Sequence of chain 25.E:
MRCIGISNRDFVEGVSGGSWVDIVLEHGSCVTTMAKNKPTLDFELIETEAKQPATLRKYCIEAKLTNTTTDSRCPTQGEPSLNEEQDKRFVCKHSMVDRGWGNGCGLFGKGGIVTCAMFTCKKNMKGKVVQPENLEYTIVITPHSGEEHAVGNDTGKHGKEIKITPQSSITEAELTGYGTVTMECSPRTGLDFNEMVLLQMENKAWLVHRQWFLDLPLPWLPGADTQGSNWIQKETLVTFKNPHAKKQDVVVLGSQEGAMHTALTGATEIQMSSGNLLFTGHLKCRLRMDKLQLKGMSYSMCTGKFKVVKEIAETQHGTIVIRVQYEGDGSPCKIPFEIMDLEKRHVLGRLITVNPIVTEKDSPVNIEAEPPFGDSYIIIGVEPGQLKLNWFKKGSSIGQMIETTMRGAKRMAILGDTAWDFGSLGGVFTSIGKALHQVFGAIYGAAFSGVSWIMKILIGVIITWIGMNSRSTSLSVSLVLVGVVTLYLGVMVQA

This protein binds this small molecule.
Small molecule (SMILES): CC(=O)N[C@@H]1[C@@H](O)[C@H](O)[C@@H](CO)O[C@H]1O

Binding-site contacts:
Ligand atom O7 contacts residue ARG89 of chain 25.E at 4.0 Å.
Ligand atom O5 contacts residue TYR60 of chain 25.G at 3.5 Å.
Ligand atom C3 contacts residue ASN67 of chain 25.E at 3.8 Å.
Ligand atom O5 contacts residue ASN67 of chain 25.E at 2.4 Å (h-bond).
Ligand atom C6 contacts residue ASP66 of chain 25.G at 4.2 Å.
Ligand atom C5 contacts residue TYR60 of chain 25.G at 4.2 Å (hydrophobic).
Ligand atom C6 contacts residue GLN65 of chain 25.G at 4.1 Å.
Ligand atom C5 contacts residue ASN67 of chain 25.E at 3.6 Å.
Ligand atom O7 contacts residue ASN67 of chain 25.E at 4.1 Å.
Ligand atom O5 contacts residue GLN65 of chain 25.G at 3.9 Å.
Ligand atom C8 contacts residue ASN67 of chain 25.E at 3.6 Å.
Ligand atom C4 contacts residue ASP66 of chain 25.G at 3.8 Å.
Ligand atom C3 contacts residue GLN65 of chain 25.G at 4.1 Å.
Ligand atom C3 contacts residue ASP66 of chain 25.G at 4.3 Å.
Ligand atom C1 contacts residue ASN67 of chain 25.E at 1.4 Å.
Ligand atom C6 contacts residue TYR60 of chain 25.G at 3.8 Å (hydrophobic).
Ligand atom C4 contacts residue ASN67 of chain 25.E at 4.2 Å.
Ligand atom O4 contacts residue ASP66 of chain 25.G at 4.2 Å.
Ligand atom C1 contacts residue GLN65 of chain 25.G at 3.7 Å.
Ligand atom C7 contacts residue ASN67 of chain 25.E at 3.6 Å.
Ligand atom O3 contacts residue ASN67 of chain 25.E at 4.4 Å.
Ligand atom C8 contacts residue GLN65 of chain 25.G at 3.5 Å.
Ligand atom O6 contacts residue GLN65 of chain 25.G at 4.2 Å.
Ligand atom C2 contacts residue GLN65 of chain 25.G at 3.4 Å.
Ligand atom O7 contacts residue MET118 of chain 25.E at 3.9 Å.
Ligand atom N2 contacts residue ASN67 of chain 25.E at 3.1 Å (h-bond).
Ligand atom O3 contacts residue ASP66 of chain 25.G at 3.8 Å.
Ligand atom N2 contacts residue GLN65 of chain 25.G at 4.5 Å.
Ligand atom C2 contacts residue ASN67 of chain 25.E at 2.5 Å.
Ligand atom O6 contacts residue ASP66 of chain 25.G at 2.8 Å (salt-bridge).
Ligand atom O3 contacts residue GLN65 of chain 25.G at 3.2 Å.

Sequence of chain 25.G:
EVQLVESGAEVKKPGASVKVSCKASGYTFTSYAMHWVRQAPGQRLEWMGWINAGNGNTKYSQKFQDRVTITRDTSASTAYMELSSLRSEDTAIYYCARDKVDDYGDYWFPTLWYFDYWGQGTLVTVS